Sequence of chain 1.A:
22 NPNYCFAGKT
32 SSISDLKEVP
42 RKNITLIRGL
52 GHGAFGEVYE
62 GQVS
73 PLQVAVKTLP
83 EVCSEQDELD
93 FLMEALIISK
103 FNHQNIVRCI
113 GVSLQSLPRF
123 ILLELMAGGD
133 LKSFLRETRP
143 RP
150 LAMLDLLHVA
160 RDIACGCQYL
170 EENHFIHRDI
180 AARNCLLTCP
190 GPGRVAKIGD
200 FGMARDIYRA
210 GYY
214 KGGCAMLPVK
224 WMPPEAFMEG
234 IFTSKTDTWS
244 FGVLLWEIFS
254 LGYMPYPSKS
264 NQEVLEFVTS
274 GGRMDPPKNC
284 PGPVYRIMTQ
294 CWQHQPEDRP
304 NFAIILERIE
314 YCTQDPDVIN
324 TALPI

The protein below binds the small molecule below.
Small molecule (SMILES): Cc1cc(Nc2nc(Nc3ccccc3S(=O)(=O)C(C)C)c3c[nH]nc3n2)c(OC(C)C)cc1C1CCN(C)CC1

Binding-site contacts:
Ligand atom N38 contacts residue ALA77 of chain 1.A at 3.8 Å.
Ligand atom C18 contacts residue MET128 of chain 1.A at 3.8 Å (hydrophobic).
Ligand atom N38 contacts residue LEU125 of chain 1.A at 3.5 Å.
Ligand atom C13 contacts residue SER135 of chain 1.A at 3.6 Å.
Ligand atom C1 contacts residue LEU127 of chain 1.A at 3.8 Å (hydrophobic).
Ligand atom C36 contacts residue ALA77 of chain 1.A at 3.6 Å (hydrophobic).
Ligand atom C37 contacts residue LEU185 of chain 1.A at 3.7 Å (hydrophobic).
Ligand atom N39 contacts residue LEU185 of chain 1.A at 3.8 Å.
Ligand atom C35 contacts residue GLY198 of chain 1.A at 3.8 Å.
Ligand atom C3 contacts residue ALA129 of chain 1.A at 3.4 Å (hydrophobic).
Ligand atom N39 contacts residue ALA77 of chain 1.A at 3.4 Å.
Ligand atom N41 contacts residue MET128 of chain 1.A at 3.3 Å (h-bond).
Ligand atom C24 contacts residue VAL59 of chain 1.A at 3.8 Å (hydrophobic).
Ligand atom C5 contacts residue LEU51 of chain 1.A at 3.8 Å (hydrophobic).
Ligand atom C37 contacts residue LEU125 of chain 1.A at 3.6 Å (hydrophobic).
Ligand atom O4 contacts residue MET128 of chain 1.A at 3.5 Å (h-bond).
Ligand atom C5 contacts residue GLY131 of chain 1.A at 3.8 Å.
Ligand atom C28 contacts residue HIS53 of chain 1.A at 3.4 Å.
Ligand atom O4 contacts residue LEU51 of chain 1.A at 3.6 Å.
Ligand atom N38 contacts residue GLU126 of chain 1.A at 3.7 Å.
Ligand atom C25 contacts residue VAL59 of chain 1.A at 3.7 Å (hydrophobic).
Ligand atom C26 contacts residue LEU51 of chain 1.A at 3.6 Å (hydrophobic).
Ligand atom C36 contacts residue LEU185 of chain 1.A at 3.6 Å (hydrophobic).
Ligand atom N39 contacts residue MET128 of chain 1.A at 3.8 Å.
Ligand atom N19 contacts residue MET128 of chain 1.A at 3.2 Å (h-bond).
Ligand atom C18 contacts residue GLY131 of chain 1.A at 3.7 Å.
Ligand atom C27 contacts residue HIS53 of chain 1.A at 3.5 Å.
Ligand atom N19 contacts residue LEU51 of chain 1.A at 3.8 Å.
Ligand atom C40 contacts residue LEU185 of chain 1.A at 3.6 Å (hydrophobic).
Ligand atom C40 contacts residue ALA77 of chain 1.A at 3.3 Å (hydrophobic).
Ligand atom C9 contacts residue LEU51 of chain 1.A at 3.8 Å (hydrophobic).
Ligand atom C17 contacts residue GLY131 of chain 1.A at 3.8 Å.
Ligand atom C16 contacts residue ASP132 of chain 1.A at 3.5 Å.
Ligand atom N39 contacts residue GLU126 of chain 1.A at 2.9 Å (salt-bridge).
Ligand atom O32 contacts residue GLY54 of chain 1.A at 3.2 Å.
Ligand atom C2 contacts residue LEU51 of chain 1.A at 3.8 Å (hydrophobic).
Ligand atom C14 contacts residue SER135 of chain 1.A at 3.6 Å.
Ligand atom C33 contacts residue ASP199 of chain 1.A at 3.6 Å.
Ligand atom O31 contacts residue LYS79 of chain 1.A at 3.4 Å.
Ligand atom N41 contacts residue ALA77 of chain 1.A at 3.7 Å.